A protein and the small-molecule ligand that binds it are described below.
Small molecule (SMILES): [H]/N=C(\N)c1cc2c(C(=O)NCCN)ccc(OC)c2s1

Binding-site contacts:
Ligand atom O11 contacts residue GLU44 of chain 1.A at 3.0 Å (salt-bridge).
Ligand atom N19 contacts residue LEU48 of chain 1.A at 3.5 Å.
Ligand atom N15 contacts residue CSO43 of chain 1.A at 3.5 Å (h-bond).
Ligand atom C06 contacts residue ASN47 of chain 1.A at 4.0 Å.
Ligand atom N12 contacts residue GLU44 of chain 1.A at 3.6 Å.
Ligand atom C09 contacts residue ASN47 of chain 1.A at 3.9 Å.
Ligand atom C06 contacts residue CSO43 of chain 1.A at 2.8 Å.
Ligand atom C02 contacts residue ASN47 of chain 1.A at 3.6 Å.
Ligand atom C18 contacts residue GLU19 of chain 1.A at 3.5 Å.
Ligand atom C16 contacts residue GLU44 of chain 1.A at 4.2 Å.
Ligand atom C07 contacts residue ASN47 of chain 1.A at 3.5 Å.
Ligand atom C05 contacts residue GLU44 of chain 1.A at 4.4 Å.
Ligand atom N19 contacts residue GLU19 of chain 1.A at 2.7 Å (salt-bridge).
Ligand atom C14 contacts residue GLU44 of chain 1.A at 3.8 Å.
Ligand atom O08 contacts residue CSO43 of chain 1.A at 4.2 Å.
Ligand atom N15 contacts residue GLU44 of chain 1.A at 4.0 Å.
Ligand atom C07 contacts residue CSO43 of chain 1.A at 3.7 Å.
Ligand atom N20 contacts residue GLU19 of chain 1.A at 2.8 Å (salt-bridge).
Ligand atom C10 contacts residue GLU44 of chain 1.A at 3.4 Å.
Ligand atom O08 contacts residue ASN47 of chain 1.A at 2.9 Å.
Ligand atom S01 contacts residue ASN47 of chain 1.A at 3.5 Å.
Ligand atom C13 contacts residue GLU44 of chain 1.A at 4.4 Å.
Ligand atom C03 contacts residue ASN47 of chain 1.A at 4.5 Å.
Ligand atom C04 contacts residue GLU44 of chain 1.A at 3.9 Å.
Ligand atom C05 contacts residue CSO43 of chain 1.A at 3.1 Å.
Ligand atom C18 contacts residue LEU48 of chain 1.A at 4.2 Å (hydrophobic).
Ligand atom C03 contacts residue GLU44 of chain 1.A at 4.2 Å.
Ligand atom N20 contacts residue VAL51 of chain 1.A at 3.9 Å.
Ligand atom C04 contacts residue CSO43 of chain 1.A at 4.3 Å.

Sequence of chain 1.A:
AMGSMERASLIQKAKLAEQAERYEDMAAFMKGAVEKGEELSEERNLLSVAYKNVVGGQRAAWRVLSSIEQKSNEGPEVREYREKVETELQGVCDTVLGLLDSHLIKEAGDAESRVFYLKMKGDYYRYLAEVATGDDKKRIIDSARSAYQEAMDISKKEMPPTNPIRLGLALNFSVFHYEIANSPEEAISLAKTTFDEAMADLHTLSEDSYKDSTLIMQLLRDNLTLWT